This small molecule binds to this protein.
Small molecule (SMILES): CC(=O)N[C@H]1[C@H]([C@H](O)[C@H](O)CO)O[C@@](O)(C(=O)O)C[C@@H]1O

Binding-site contacts:
Ligand atom O4 contacts residue ASP70 of chain 2.A at 3.2 Å.
Ligand atom C3 contacts residue ASP70 of chain 2.A at 3.7 Å.
Ligand atom C11 contacts residue TRP98 of chain 2.A at 3.7 Å (hydrophobic).
Ligand atom O9 contacts residue GLU196 of chain 2.A at 2.5 Å (salt-bridge).
Ligand atom C5 contacts residue ASP70 of chain 2.A at 3.6 Å.
Ligand atom O4 contacts residue GLU38 of chain 2.A at 3.3 Å (salt-bridge).
Ligand atom C8 contacts residue ARG212 of chain 2.A at 3.5 Å.
Ligand atom O8 contacts residue ARG212 of chain 2.A at 3.5 Å.
Ligand atom O1B contacts residue TYR324 of chain 2.A at 3.3 Å (h-bond).
Ligand atom O6 contacts residue ARG212 of chain 2.A at 3.7 Å.
Ligand atom O10 contacts residue ARG71 of chain 2.A at 2.6 Å (salt-bridge).
Ligand atom C1 contacts residue ARG290 of chain 2.A at 3.5 Å.
Ligand atom O1B contacts residue ARG212 of chain 2.A at 3.3 Å (salt-bridge).
Ligand atom C2 contacts residue TYR324 of chain 2.A at 3.2 Å (hydrophobic).
Ligand atom O6 contacts residue TYR324 of chain 2.A at 3.0 Å (h-bond).
Ligand atom O1A contacts residue ARG37 of chain 2.A at 2.8 Å (salt-bridge).
Ligand atom O9 contacts residue ARG144 of chain 2.A at 3.5 Å (salt-bridge).
Ligand atom C4 contacts residue GLU38 of chain 2.A at 3.7 Å.
Ligand atom C9 contacts residue GLU196 of chain 2.A at 3.5 Å.
Ligand atom C11 contacts residue ILE142 of chain 2.A at 3.6 Å (hydrophobic).
Ligand atom O9 contacts residue ALA166 of chain 2.A at 3.2 Å.
Ligand atom C6 contacts residue TYR324 of chain 2.A at 3.7 Å (hydrophobic).
Ligand atom C1 contacts residue TYR324 of chain 2.A at 3.0 Å (hydrophobic).
Ligand atom C4 contacts residue ASP70 of chain 2.A at 3.8 Å.
Ligand atom C6 contacts residue GLU197 of chain 2.A at 3.6 Å.
Ligand atom C3 contacts residue ARG37 of chain 2.A at 3.8 Å.
Ligand atom O1A contacts residue TYR324 of chain 2.A at 3.5 Å (h-bond).
Ligand atom O1A contacts residue ARG290 of chain 2.A at 2.9 Å (salt-bridge).
Ligand atom C4 contacts residue TYR324 of chain 2.A at 3.7 Å (hydrophobic).
Ligand atom C3 contacts residue TYR324 of chain 2.A at 3.1 Å (hydrophobic).
Ligand atom O10 contacts residue ASP70 of chain 2.A at 3.8 Å.
Ligand atom O2 contacts residue ASP70 of chain 2.A at 2.8 Å (salt-bridge).
Ligand atom O8 contacts residue GLU196 of chain 2.A at 2.7 Å (salt-bridge).
Ligand atom C3 contacts residue GLU38 of chain 2.A at 3.5 Å.
Ligand atom C11 contacts residue ARG144 of chain 2.A at 3.9 Å.
Ligand atom C10 contacts residue ARG71 of chain 2.A at 3.9 Å.
Ligand atom C8 contacts residue GLU196 of chain 2.A at 3.6 Å.
Ligand atom C2 contacts residue ASP70 of chain 2.A at 3.8 Å.
Ligand atom C9 contacts residue ALA166 of chain 2.A at 3.6 Å (hydrophobic).
Ligand atom O1B contacts residue ARG290 of chain 2.A at 2.7 Å (salt-bridge).

Sequence of chain 2.A:
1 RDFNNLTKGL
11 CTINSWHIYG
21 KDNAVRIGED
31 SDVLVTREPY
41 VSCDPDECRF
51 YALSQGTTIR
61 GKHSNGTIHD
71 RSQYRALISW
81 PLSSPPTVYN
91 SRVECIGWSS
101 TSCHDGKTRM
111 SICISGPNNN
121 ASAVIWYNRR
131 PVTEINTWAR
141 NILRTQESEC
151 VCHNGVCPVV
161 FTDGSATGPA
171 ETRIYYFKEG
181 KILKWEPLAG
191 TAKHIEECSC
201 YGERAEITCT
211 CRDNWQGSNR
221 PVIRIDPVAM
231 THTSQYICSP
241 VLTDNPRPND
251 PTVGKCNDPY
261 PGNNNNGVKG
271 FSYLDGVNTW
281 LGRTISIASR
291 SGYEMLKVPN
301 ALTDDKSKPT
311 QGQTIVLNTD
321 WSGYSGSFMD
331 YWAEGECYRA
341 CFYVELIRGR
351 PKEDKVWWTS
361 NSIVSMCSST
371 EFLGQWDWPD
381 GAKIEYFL